Binding-site contacts:
Ligand atom C contacts residue GLU50 of chain 1.B at 3.5 Å.
Ligand atom N contacts residue TYR15 of chain 1.B at 3.1 Å (h-bond).
Ligand atom O contacts residue LYS8 of chain 1.B at 3.4 Å.
Ligand atom CB contacts residue TYR15 of chain 1.B at 3.4 Å (hydrophobic).
Ligand atom CB contacts residue TYR15 of chain 1.B at 3.5 Å (hydrophobic).
Ligand atom OXT contacts residue LYS8 of chain 1.B at 2.8 Å (salt-bridge).
Ligand atom C contacts residue ASN43 of chain 1.B at 3.7 Å.
Ligand atom C contacts residue ARG84 of chain 1.B at 3.8 Å.
Ligand atom CB contacts residue GLU50 of chain 1.B at 3.8 Å.
Ligand atom CG2 contacts residue TYR15 of chain 1.B at 3.3 Å (hydrophobic).
Ligand atom CE contacts residue TYR15 of chain 1.B at 3.3 Å (hydrophobic).
Ligand atom CG2 contacts residue ALA46 of chain 1.B at 3.8 Å (hydrophobic).
Ligand atom CE contacts residue LYS18 of chain 1.B at 3.7 Å.
Ligand atom CA contacts residue GLU50 of chain 1.B at 3.3 Å.
Ligand atom C contacts residue LYS8 of chain 1.B at 3.6 Å.
Ligand atom CB contacts residue GLU50 of chain 1.B at 3.7 Å.
Ligand atom N contacts residue ARG84 of chain 1.B at 3.7 Å.
Ligand atom CZ contacts residue TYR80 of chain 1.B at 3.5 Å (hydrophobic).
Ligand atom OE1 contacts residue ARG84 of chain 1.B at 2.7 Å (salt-bridge).
Ligand atom O contacts residue TYR15 of chain 1.B at 2.5 Å (h-bond).
Ligand atom CD contacts residue ASN87 of chain 1.B at 3.7 Å.
Ligand atom C contacts residue TYR15 of chain 1.B at 3.2 Å (hydrophobic).
Ligand atom CG1 contacts residue ASN43 of chain 1.B at 3.1 Å.
Ligand atom CG1 contacts residue ASN12 of chain 1.B at 2.6 Å.
Ligand atom CE1 contacts residue TYR80 of chain 1.B at 3.6 Å (hydrophobic).
Ligand atom OE2 contacts residue ASN87 of chain 1.B at 3.5 Å (h-bond).
Ligand atom N contacts residue GLU50 of chain 1.B at 2.8 Å (salt-bridge).
Ligand atom O contacts residue ARG84 of chain 1.B at 2.8 Å (salt-bridge).
Ligand atom CG1 contacts residue TYR27 of chain 1.B at 3.4 Å (hydrophobic).
Ligand atom CD contacts residue ARG84 of chain 1.B at 3.7 Å.
Ligand atom O contacts residue ASN12 of chain 1.B at 3.1 Å (h-bond).
Ligand atom CG contacts residue PHE49 of chain 1.B at 3.4 Å (hydrophobic).
Ligand atom C contacts residue ASN12 of chain 1.B at 3.8 Å.
Ligand atom O contacts residue ASN43 of chain 1.B at 2.7 Å (h-bond).
Ligand atom CA contacts residue TYR15 of chain 1.B at 3.4 Å (hydrophobic).
Ligand atom CD2 contacts residue ASN43 of chain 1.B at 3.8 Å.
Ligand atom C contacts residue TYR15 of chain 1.B at 3.8 Å (hydrophobic).
Ligand atom N contacts residue ASN43 of chain 1.B at 3.1 Å (h-bond).
Ligand atom OE1 contacts residue ASN87 of chain 1.B at 3.1 Å (h-bond).
Ligand atom CE2 contacts residue TYR80 of chain 1.B at 3.7 Å (hydrophobic).

Sequence of chain 1.B:
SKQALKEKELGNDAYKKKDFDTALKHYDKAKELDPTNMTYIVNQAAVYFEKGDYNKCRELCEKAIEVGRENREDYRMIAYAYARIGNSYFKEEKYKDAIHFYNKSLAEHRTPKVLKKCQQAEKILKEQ

This small molecule binds to this protein.
Small molecule (SMILES): CSCC[C@H](NC(C)=O)C(=O)N[C@@H](CCC(=O)O)C(=O)N[C@@H](CCC(=O)O)C(=O)N[C@H](C(=O)N[C@@H](Cc1ccccc1)C(=O)O)C(C)C